A protein and the small-molecule ligand that binds it are described below.
Small molecule (SMILES): Nc1ncnc2[nH]cnc12

Sequence of chain 1.C:
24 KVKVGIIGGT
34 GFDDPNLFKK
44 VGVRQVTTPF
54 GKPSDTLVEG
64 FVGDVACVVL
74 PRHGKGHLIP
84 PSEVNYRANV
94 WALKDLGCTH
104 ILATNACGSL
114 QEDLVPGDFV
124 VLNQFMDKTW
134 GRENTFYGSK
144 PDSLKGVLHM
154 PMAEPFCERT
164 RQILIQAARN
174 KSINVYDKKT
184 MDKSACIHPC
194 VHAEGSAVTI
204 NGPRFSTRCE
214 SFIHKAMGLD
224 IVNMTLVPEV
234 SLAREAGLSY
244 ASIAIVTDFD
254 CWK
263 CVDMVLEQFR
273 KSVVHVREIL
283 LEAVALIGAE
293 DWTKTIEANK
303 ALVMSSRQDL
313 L

Binding-site contacts:
Ligand atom C8 contacts residue CYS110 of chain 1.C at 3.6 Å (hydrophobic).
Ligand atom C4 contacts residue VAL225 of chain 1.C at 4.0 Å (hydrophobic).
Ligand atom N3 contacts residue VAL225 of chain 1.C at 3.7 Å.
Ligand atom C5 contacts residue PHE208 of chain 1.C at 3.6 Å (hydrophobic).
Ligand atom C2 contacts residue ASN226 of chain 1.C at 4.0 Å.
Ligand atom N3 contacts residue PHE208 of chain 1.C at 4.2 Å.
Ligand atom C8 contacts residue ALA109 of chain 1.C at 3.8 Å (hydrophobic).
Ligand atom C6 contacts residue ASP253 of chain 1.C at 4.1 Å.
Ligand atom N6 contacts residue ASP253 of chain 1.C at 3.2 Å (salt-bridge).
Ligand atom N1 contacts residue VAL225 of chain 1.C at 3.5 Å.
Ligand atom N9 contacts residue ALA109 of chain 1.C at 3.1 Å (h-bond).
Ligand atom N6 contacts residue VAL225 of chain 1.C at 4.1 Å.
Ligand atom C5 contacts residue GLY111 of chain 1.C at 3.5 Å.
Ligand atom N1 contacts residue PHE208 of chain 1.C at 3.6 Å.
Ligand atom C6 contacts residue GLY111 of chain 1.C at 3.7 Å.
Ligand atom N1 contacts residue ASP253 of chain 1.C at 4.0 Å.
Ligand atom N6 contacts residue ASP251 of chain 1.C at 3.4 Å (salt-bridge).
Ligand atom C6 contacts residue PHE208 of chain 1.C at 3.6 Å (hydrophobic).
Ligand atom C2 contacts residue VAL225 of chain 1.C at 3.6 Å (hydrophobic).
Ligand atom C8 contacts residue THR250 of chain 1.C at 3.4 Å.
Ligand atom N7 contacts residue CYS110 of chain 1.C at 3.5 Å.
Ligand atom N7 contacts residue ASP251 of chain 1.C at 3.6 Å (salt-bridge).
Ligand atom N7 contacts residue THR250 of chain 1.C at 3.3 Å.
Ligand atom N6 contacts residue GLY111 of chain 1.C at 3.6 Å.
Ligand atom C2 contacts residue PHE208 of chain 1.C at 4.0 Å (hydrophobic).
Ligand atom N7 contacts residue GLY111 of chain 1.C at 3.6 Å (h-bond).
Ligand atom C4 contacts residue ALA109 of chain 1.C at 3.8 Å (hydrophobic).
Ligand atom N6 contacts residue PHE208 of chain 1.C at 4.0 Å.
Ligand atom C2 contacts residue MET227 of chain 1.C at 4.0 Å (hydrophobic).
Ligand atom C6 contacts residue VAL225 of chain 1.C at 4.0 Å (hydrophobic).
Ligand atom N3 contacts residue MET227 of chain 1.C at 3.9 Å.
Ligand atom C4 contacts residue CYS110 of chain 1.C at 3.9 Å (hydrophobic).
Ligand atom C4 contacts residue PHE208 of chain 1.C at 3.8 Å (hydrophobic).
Ligand atom N7 contacts residue PHE208 of chain 1.C at 4.1 Å.
Ligand atom C5 contacts residue CYS110 of chain 1.C at 3.7 Å (hydrophobic).
Ligand atom C4 contacts residue GLY111 of chain 1.C at 4.0 Å.
Ligand atom N3 contacts residue ALA109 of chain 1.C at 4.2 Å.
Ligand atom N9 contacts residue CYS110 of chain 1.C at 3.7 Å.
Ligand atom C8 contacts residue GLY111 of chain 1.C at 4.1 Å.
Ligand atom N3 contacts residue ASN226 of chain 1.C at 3.7 Å.